Binding-site contacts:
Ligand atom C14 contacts residue ASP256 of chain 1.H at 3.2 Å.
Ligand atom O2 contacts residue ASP256 of chain 1.H at 2.3 Å (salt-bridge).
Ligand atom C8 contacts residue 1N71 of chain 1.R at 4.3 Å.
Ligand atom C17 contacts residue 1N71 of chain 1.R at 3.7 Å.
Ligand atom C24 contacts residue GLY515 of chain 1.J at 4.4 Å.
Ligand atom C1 contacts residue LEU255 of chain 1.H at 4.2 Å (hydrophobic).
Ligand atom O3 contacts residue 1N71 of chain 1.R at 4.4 Å.
Ligand atom C10 contacts residue ILE514 of chain 1.J at 3.3 Å (hydrophobic).
Ligand atom C15 contacts residue 1N71 of chain 1.R at 4.5 Å.
Ligand atom C14 contacts residue LEU255 of chain 1.H at 4.0 Å (hydrophobic).
Ligand atom C23 contacts residue ILE514 of chain 1.J at 4.3 Å (hydrophobic).
Ligand atom C16 contacts residue 1N71 of chain 1.R at 3.6 Å.
Ligand atom C1 contacts residue PHE525 of chain 1.J at 4.0 Å (hydrophobic).
Ligand atom C11 contacts residue LEU255 of chain 1.H at 4.4 Å (hydrophobic).
Ligand atom C15 contacts residue LEU255 of chain 1.H at 3.7 Å (hydrophobic).
Ligand atom C22 contacts residue ILE514 of chain 1.J at 4.3 Å (hydrophobic).
Ligand atom C24 contacts residue ASP517 of chain 1.J at 3.8 Å.
Ligand atom C2 contacts residue LEU255 of chain 1.H at 4.4 Å (hydrophobic).
Ligand atom C7 contacts residue 1N71 of chain 1.R at 4.0 Å.
Ligand atom C3 contacts residue PHE525 of chain 1.J at 3.9 Å (hydrophobic).
Ligand atom C13 contacts residue ASP256 of chain 1.H at 3.2 Å.
Ligand atom C11 contacts residue LEU522 of chain 1.J at 3.3 Å (hydrophobic).
Ligand atom C24 contacts residue ILE514 of chain 1.J at 3.9 Å (hydrophobic).
Ligand atom C3 contacts residue GLN1264 of chain 1.G at 4.5 Å.
Ligand atom C13 contacts residue LEU255 of chain 1.H at 3.7 Å (hydrophobic).
Ligand atom C23 contacts residue ASP517 of chain 1.J at 4.0 Å.
Ligand atom C10 contacts residue PHE525 of chain 1.J at 4.3 Å (hydrophobic).

Sequence of chain 1.G:
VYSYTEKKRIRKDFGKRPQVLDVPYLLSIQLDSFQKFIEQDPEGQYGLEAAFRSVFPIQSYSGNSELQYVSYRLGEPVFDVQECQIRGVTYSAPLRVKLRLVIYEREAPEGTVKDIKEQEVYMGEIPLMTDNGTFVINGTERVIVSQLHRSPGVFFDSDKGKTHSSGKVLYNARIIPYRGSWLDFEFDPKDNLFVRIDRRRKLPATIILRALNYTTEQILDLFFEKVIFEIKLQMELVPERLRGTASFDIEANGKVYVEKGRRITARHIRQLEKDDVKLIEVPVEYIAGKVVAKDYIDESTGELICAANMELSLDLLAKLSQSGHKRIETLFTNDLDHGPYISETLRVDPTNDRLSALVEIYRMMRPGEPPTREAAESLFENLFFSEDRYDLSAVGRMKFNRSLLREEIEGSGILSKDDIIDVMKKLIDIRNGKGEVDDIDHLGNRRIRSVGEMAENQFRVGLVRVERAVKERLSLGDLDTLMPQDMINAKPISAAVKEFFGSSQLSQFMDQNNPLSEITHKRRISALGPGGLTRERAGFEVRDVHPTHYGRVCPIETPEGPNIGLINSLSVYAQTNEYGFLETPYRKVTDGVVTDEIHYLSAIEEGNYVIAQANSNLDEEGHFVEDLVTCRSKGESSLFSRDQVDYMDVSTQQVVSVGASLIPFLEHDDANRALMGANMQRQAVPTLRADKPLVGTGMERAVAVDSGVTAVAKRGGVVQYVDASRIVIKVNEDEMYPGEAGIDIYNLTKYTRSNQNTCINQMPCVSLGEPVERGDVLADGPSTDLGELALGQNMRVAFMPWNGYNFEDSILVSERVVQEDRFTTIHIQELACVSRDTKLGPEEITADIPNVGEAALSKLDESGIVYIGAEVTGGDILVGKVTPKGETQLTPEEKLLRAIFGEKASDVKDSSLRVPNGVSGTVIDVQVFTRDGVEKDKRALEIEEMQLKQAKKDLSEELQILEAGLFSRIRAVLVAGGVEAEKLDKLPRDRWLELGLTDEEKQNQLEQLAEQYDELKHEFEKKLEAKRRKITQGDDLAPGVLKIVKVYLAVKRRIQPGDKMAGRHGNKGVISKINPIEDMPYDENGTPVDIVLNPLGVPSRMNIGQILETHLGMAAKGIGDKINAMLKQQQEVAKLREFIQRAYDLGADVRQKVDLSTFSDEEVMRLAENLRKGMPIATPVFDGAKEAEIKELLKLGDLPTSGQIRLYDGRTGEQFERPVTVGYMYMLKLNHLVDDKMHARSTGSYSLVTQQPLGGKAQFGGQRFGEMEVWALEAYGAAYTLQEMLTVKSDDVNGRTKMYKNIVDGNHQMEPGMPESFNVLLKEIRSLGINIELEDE

Sequence of chain 1.J:
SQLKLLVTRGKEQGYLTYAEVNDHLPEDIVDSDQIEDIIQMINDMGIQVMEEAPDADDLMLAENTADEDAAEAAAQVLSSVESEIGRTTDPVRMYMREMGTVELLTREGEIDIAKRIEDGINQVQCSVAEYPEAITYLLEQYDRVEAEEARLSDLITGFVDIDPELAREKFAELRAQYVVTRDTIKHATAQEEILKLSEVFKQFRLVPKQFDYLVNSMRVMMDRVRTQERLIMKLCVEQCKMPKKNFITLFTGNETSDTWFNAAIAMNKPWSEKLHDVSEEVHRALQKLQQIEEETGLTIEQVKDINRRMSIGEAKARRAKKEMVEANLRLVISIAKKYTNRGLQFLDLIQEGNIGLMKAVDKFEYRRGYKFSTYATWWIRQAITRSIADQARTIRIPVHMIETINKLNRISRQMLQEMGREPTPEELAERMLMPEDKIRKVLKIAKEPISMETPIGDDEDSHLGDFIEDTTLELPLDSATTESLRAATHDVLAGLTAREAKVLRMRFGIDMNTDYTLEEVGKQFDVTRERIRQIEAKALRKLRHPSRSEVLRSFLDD

Sequence of chain 1.H:
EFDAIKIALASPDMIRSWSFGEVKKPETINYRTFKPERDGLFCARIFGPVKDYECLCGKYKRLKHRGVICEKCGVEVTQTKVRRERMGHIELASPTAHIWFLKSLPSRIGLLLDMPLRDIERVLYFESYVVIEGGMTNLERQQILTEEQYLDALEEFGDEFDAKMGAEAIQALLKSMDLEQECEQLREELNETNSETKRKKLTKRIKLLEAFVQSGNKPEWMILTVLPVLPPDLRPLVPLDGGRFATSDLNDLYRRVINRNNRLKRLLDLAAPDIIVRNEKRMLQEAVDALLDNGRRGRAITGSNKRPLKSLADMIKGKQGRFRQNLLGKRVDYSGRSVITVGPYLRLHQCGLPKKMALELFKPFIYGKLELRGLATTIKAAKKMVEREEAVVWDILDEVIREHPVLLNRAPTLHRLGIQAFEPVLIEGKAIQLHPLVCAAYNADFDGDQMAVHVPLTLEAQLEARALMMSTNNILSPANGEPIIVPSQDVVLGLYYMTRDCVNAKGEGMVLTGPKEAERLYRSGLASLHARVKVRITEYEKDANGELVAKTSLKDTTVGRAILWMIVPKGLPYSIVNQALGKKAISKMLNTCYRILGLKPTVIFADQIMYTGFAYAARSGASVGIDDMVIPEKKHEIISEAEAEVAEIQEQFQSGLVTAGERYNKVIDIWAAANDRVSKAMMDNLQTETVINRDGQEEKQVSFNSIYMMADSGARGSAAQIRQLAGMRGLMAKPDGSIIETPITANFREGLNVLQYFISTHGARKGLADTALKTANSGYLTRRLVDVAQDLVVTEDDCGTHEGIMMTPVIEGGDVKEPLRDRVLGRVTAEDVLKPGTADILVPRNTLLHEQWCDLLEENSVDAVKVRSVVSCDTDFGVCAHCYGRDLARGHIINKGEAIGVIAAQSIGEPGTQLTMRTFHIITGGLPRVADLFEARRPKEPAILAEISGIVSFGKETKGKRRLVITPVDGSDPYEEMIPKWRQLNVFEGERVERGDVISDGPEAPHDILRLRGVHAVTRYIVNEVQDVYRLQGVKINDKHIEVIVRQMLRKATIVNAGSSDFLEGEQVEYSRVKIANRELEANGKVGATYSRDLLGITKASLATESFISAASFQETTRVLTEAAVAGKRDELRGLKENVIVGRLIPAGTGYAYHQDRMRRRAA

A protein and the small-molecule ligand that binds it are described below.
Small molecule (SMILES): C[C@H](CCC(=O)NCCC[N+](C)(C)CC(O)CS(=O)(=O)O)[C@H]1CC[C@H]2[C@@H]3[C@H](O)C[C@@H]4C[C@H](O)CC[C@]4(C)[C@H]3C[C@H](O)[C@]12C